Binding-site contacts:
Ligand atom C3 contacts residue ASN286 of chain 1.E at 4.1 Å.
Ligand atom C8 contacts residue LYS277 of chain 1.E at 4.0 Å.
Ligand atom C8 contacts residue ASN286 of chain 1.E at 3.7 Å.
Ligand atom O7 contacts residue ASN286 of chain 1.E at 3.7 Å.
Ligand atom O5 contacts residue ASN286 of chain 1.E at 2.5 Å (h-bond).
Ligand atom C7 contacts residue ASN286 of chain 1.E at 3.2 Å.
Ligand atom C5 contacts residue ASN286 of chain 1.E at 3.8 Å.
Ligand atom C2 contacts residue ASN286 of chain 1.E at 2.7 Å.
Ligand atom C4 contacts residue ASN286 of chain 1.E at 4.4 Å.
Ligand atom N2 contacts residue ASN286 of chain 1.E at 3.0 Å (h-bond).
Ligand atom C1 contacts residue ASN286 of chain 1.E at 1.5 Å.

Sequence of chain 1.E:
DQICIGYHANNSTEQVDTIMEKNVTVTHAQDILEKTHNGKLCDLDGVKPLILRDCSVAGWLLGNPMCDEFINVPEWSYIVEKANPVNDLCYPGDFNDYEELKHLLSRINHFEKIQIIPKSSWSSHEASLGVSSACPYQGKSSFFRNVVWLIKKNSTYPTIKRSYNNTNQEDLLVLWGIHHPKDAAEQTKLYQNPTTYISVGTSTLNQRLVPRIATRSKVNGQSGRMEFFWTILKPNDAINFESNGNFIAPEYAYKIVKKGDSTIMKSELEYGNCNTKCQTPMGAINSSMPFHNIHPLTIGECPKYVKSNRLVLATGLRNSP

A small-molecule ligand and the protein it binds are described below.
Small molecule (SMILES): CC(=O)N[C@@H]1[C@@H](O)[C@H](O)[C@@H](CO)O[C@H]1O